Binding-site contacts:
Ligand atom O7 contacts residue ASP51 of chain 1.L at 4.2 Å.
Ligand atom C3 contacts residue ASN48 of chain 1.L at 3.2 Å.
Ligand atom C4 contacts residue ASN48 of chain 1.L at 4.0 Å.
Ligand atom C1 contacts residue ASN48 of chain 1.L at 1.4 Å.
Ligand atom O3 contacts residue ASN48 of chain 1.L at 3.0 Å (h-bond).
Ligand atom C2 contacts residue ASP51 of chain 1.L at 4.2 Å.
Ligand atom C2 contacts residue ASN48 of chain 1.L at 2.4 Å.
Ligand atom N2 contacts residue ASN48 of chain 1.L at 3.6 Å (h-bond).
Ligand atom O3 contacts residue ASP51 of chain 1.L at 4.3 Å.
Ligand atom O5 contacts residue ASN48 of chain 1.L at 2.3 Å (h-bond).
Ligand atom C5 contacts residue ASN48 of chain 1.L at 3.6 Å.

Sequence of chain 1.L:
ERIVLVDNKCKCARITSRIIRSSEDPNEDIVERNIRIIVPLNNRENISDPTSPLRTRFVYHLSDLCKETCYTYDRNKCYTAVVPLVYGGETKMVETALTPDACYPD

This protein binds this small molecule.
Small molecule (SMILES): CC(=O)N[C@H]1[C@H](O[C@H]2[C@H](O)[C@@H](NC(C)=O)CO[C@@H]2CO)O[C@H](CO)[C@@H](O)[C@@H]1O